Sequence of chain 1.H:
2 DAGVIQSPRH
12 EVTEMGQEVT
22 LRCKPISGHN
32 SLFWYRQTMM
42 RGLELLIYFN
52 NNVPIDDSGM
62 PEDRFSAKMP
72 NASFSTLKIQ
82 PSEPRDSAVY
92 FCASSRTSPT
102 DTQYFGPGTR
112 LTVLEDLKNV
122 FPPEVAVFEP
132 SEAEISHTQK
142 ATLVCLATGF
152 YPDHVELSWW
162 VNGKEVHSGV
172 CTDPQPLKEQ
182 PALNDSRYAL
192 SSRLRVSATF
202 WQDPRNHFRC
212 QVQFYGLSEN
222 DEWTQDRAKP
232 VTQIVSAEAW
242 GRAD

Binding-site contacts:
Ligand atom OXT contacts residue TYR85 of chain 2.C at 3.2 Å (h-bond).
Ligand atom CE2 contacts residue ALA70 of chain 2.C at 3.5 Å (hydrophobic).
Ligand atom O contacts residue TYR100 of chain 1.G at 2.7 Å (h-bond).
Ligand atom O contacts residue HIS71 of chain 2.C at 3.2 Å (h-bond).
Ligand atom OE1 contacts residue GLU64 of chain 2.C at 3.0 Å (salt-bridge).
Ligand atom NE1 contacts residue GOL1 of chain 1.N at 3.5 Å (h-bond).
Ligand atom O contacts residue TYR160 of chain 2.C at 2.6 Å (h-bond).
Ligand atom O contacts residue LYS67 of chain 2.C at 3.3 Å (salt-bridge).
Ligand atom CB contacts residue SER99 of chain 1.H at 3.5 Å.
Ligand atom CB contacts residue TYR100 of chain 2.C at 3.4 Å (hydrophobic).
Ligand atom CD1 contacts residue SER98 of chain 1.G at 3.4 Å.
Ligand atom CD contacts residue TRP168 of chain 2.C at 3.4 Å (hydrophobic).
Ligand atom N contacts residue ASP78 of chain 2.C at 2.8 Å (salt-bridge).
Ligand atom NE2 contacts residue TYR10 of chain 2.C at 2.4 Å (h-bond).
Ligand atom N contacts residue TYR100 of chain 2.C at 2.8 Å (h-bond).
Ligand atom N contacts residue GLU64 of chain 2.C at 2.9 Å (salt-bridge).
Ligand atom O contacts residue LYS147 of chain 2.C at 3.5 Å (salt-bridge).
Ligand atom N contacts residue TYR172 of chain 2.C at 2.9 Å (h-bond).
Ligand atom CD1 contacts residue TYR100 of chain 1.G at 3.5 Å (hydrophobic).
Ligand atom CD contacts residue TYR10 of chain 2.C at 3.3 Å (hydrophobic).
Ligand atom O contacts residue THR74 of chain 2.C at 3.0 Å.
Ligand atom CZ3 contacts residue ASN51 of chain 1.H at 3.3 Å.
Ligand atom C contacts residue LYS147 of chain 2.C at 3.1 Å.
Ligand atom CE contacts residue TRP168 of chain 2.C at 3.4 Å (hydrophobic).
Ligand atom N contacts residue TYR8 of chain 2.C at 3.2 Å (h-bond).
Ligand atom CD2 contacts residue TYR34 of chain 1.G at 3.4 Å (hydrophobic).
Ligand atom CG contacts residue TYR10 of chain 2.C at 3.3 Å (hydrophobic).
Ligand atom CB contacts residue ASP78 of chain 2.C at 3.4 Å.
Ligand atom NE1 contacts residue TYR100 of chain 1.G at 3.2 Å.
Ligand atom CA contacts residue GLU64 of chain 2.C at 3.4 Å.
Ligand atom OXT contacts residue LYS147 of chain 2.C at 3.3 Å (salt-bridge).
Ligand atom CD2 contacts residue HIS115 of chain 2.C at 3.5 Å.
Ligand atom CD1 contacts residue TRP148 of chain 2.C at 3.5 Å (hydrophobic).
Ligand atom O contacts residue TRP148 of chain 2.C at 2.9 Å (h-bond).
Ligand atom NE1 contacts residue ALA70 of chain 2.C at 3.4 Å.
Ligand atom O contacts residue LYS147 of chain 2.C at 2.7 Å (salt-bridge).
Ligand atom OXT contacts residue THR144 of chain 2.C at 2.7 Å (h-bond).
Ligand atom O contacts residue TYR117 of chain 2.C at 3.4 Å (h-bond).
Ligand atom CD2 contacts residue ASP32 of chain 1.G at 3.4 Å.
Ligand atom OE1 contacts residue MET46 of chain 2.C at 3.1 Å.

Sequence of chain 2.C:
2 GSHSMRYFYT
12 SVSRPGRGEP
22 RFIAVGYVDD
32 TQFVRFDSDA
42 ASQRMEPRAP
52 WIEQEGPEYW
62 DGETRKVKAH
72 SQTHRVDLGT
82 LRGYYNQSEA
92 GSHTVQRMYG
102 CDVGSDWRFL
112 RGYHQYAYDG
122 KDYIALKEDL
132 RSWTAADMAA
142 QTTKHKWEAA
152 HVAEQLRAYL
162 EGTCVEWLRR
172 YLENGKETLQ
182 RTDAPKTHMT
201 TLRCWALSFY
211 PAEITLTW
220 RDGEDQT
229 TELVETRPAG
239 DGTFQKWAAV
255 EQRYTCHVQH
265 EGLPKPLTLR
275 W

The small molecule below binds the protein below.
Small molecule (SMILES): CC(C)C[C@H](NC(=O)[C@H](Cc1ccccc1)NC(=O)[C@H](CC(C)C)NC(=O)[C@H](CC1=CN=C2C=CC=CC12)NC(=O)[C@@H](NC(=O)[C@H](CC(C)C)NC(=O)[C@H](CC1=c2ccccc2=NC1)NC(=O)[C@H](CCC(N)=O)NC(=O)[C@@H](N)CCCCN)C(C)C)C(=O)O

Sequence of chain 1.G:
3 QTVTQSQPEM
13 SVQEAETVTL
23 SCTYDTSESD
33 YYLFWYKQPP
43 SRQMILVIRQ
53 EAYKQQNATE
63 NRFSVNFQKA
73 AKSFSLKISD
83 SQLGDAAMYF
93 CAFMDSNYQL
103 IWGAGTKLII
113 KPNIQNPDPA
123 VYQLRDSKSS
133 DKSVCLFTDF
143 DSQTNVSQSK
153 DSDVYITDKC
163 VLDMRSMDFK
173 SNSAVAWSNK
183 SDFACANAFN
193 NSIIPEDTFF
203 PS